A small-molecule ligand and the protein it binds are described below.
Small molecule (SMILES): CC(C)CC[C@@H](O)[C@](C)(O)[C@H]1CC[C@@]2(O)C3=CC(=O)[C@@H]4C[C@@H](O)[C@@H](O)C[C@]4(C)[C@H]3CC[C@]12C

Sequence of chain 1.B:
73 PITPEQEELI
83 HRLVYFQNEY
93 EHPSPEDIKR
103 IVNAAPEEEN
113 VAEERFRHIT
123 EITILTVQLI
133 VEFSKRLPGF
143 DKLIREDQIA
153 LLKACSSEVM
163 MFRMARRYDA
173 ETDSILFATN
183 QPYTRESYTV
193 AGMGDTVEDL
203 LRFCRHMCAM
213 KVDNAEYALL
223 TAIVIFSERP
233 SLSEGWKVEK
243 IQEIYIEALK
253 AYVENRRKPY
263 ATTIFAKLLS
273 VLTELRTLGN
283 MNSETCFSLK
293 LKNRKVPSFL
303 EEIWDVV

Binding-site contacts:
Ligand atom C21 contacts residue MET162 of chain 1.B at 3.6 Å (hydrophobic).
Ligand atom C15 contacts residue ILE121 of chain 1.B at 3.7 Å (hydrophobic).
Ligand atom C18 contacts residue TYR190 of chain 1.B at 3.0 Å (hydrophobic).
Ligand atom O2 contacts residue GLU93 of chain 1.B at 3.1 Å (salt-bridge).
Ligand atom O6 contacts residue ALA180 of chain 1.B at 2.4 Å (h-bond).
Ligand atom C27 contacts residue ASN284 of chain 1.B at 3.5 Å.
Ligand atom C7 contacts residue PHE179 of chain 1.B at 3.8 Å (hydrophobic).
Ligand atom C16 contacts residue TYR190 of chain 1.B at 3.8 Å (hydrophobic).
Ligand atom C6 contacts residue ILE124 of chain 1.B at 3.6 Å (hydrophobic).
Ligand atom C24 contacts residue MET195 of chain 1.B at 3.8 Å (hydrophobic).
Ligand atom O20 contacts residue MET166 of chain 1.B at 3.0 Å.
Ligand atom O3 contacts residue PRO95 of chain 1.B at 3.5 Å.
Ligand atom C23 contacts residue ASN284 of chain 1.B at 3.7 Å.
Ligand atom C27 contacts residue TRP306 of chain 1.B at 3.5 Å (hydrophobic).
Ligand atom C15 contacts residue THR125 of chain 1.B at 3.3 Å.
Ligand atom C24 contacts residue ASN284 of chain 1.B at 3.6 Å.
Ligand atom C16 contacts residue THR125 of chain 1.B at 3.4 Å.
Ligand atom O6 contacts residue PHE179 of chain 1.B at 3.0 Å.
Ligand atom C14 contacts residue THR125 of chain 1.B at 3.7 Å.
Ligand atom C1 contacts residue ARG169 of chain 1.B at 3.8 Å.
Ligand atom O14 contacts residue THR128 of chain 1.B at 3.1 Å (h-bond).
Ligand atom O2 contacts residue ARG165 of chain 1.B at 2.8 Å (salt-bridge).
Ligand atom C6 contacts residue PHE179 of chain 1.B at 3.7 Å (hydrophobic).
Ligand atom C1 contacts residue ARG165 of chain 1.B at 3.8 Å.
Ligand atom C3 contacts residue GLU93 of chain 1.B at 3.4 Å.
Ligand atom C6 contacts residue ALA180 of chain 1.B at 3.4 Å (hydrophobic).
Ligand atom C7 contacts residue ILE124 of chain 1.B at 3.6 Å (hydrophobic).
Ligand atom C11 contacts residue MET166 of chain 1.B at 3.6 Å (hydrophobic).
Ligand atom C15 contacts residue PHE179 of chain 1.B at 3.5 Å (hydrophobic).
Ligand atom C4 contacts residue THR128 of chain 1.B at 3.6 Å.
Ligand atom O6 contacts residue ILE124 of chain 1.B at 3.4 Å.
Ligand atom C17 contacts residue THR125 of chain 1.B at 3.6 Å.
Ligand atom O20 contacts residue TYR190 of chain 1.B at 2.7 Å (h-bond).
Ligand atom C19 contacts residue ARG169 of chain 1.B at 3.6 Å.
Ligand atom C9 contacts residue THR128 of chain 1.B at 3.5 Å.
Ligand atom O3 contacts residue GLU93 of chain 1.B at 2.7 Å (salt-bridge).
Ligand atom O22 contacts residue LEU202 of chain 1.B at 3.7 Å.
Ligand atom C12 contacts residue MET166 of chain 1.B at 3.7 Å (hydrophobic).
Ligand atom O14 contacts residue THR125 of chain 1.B at 2.7 Å (h-bond).
Ligand atom C19 contacts residue ILE177 of chain 1.B at 3.7 Å (hydrophobic).